Sequence of chain 27.A:
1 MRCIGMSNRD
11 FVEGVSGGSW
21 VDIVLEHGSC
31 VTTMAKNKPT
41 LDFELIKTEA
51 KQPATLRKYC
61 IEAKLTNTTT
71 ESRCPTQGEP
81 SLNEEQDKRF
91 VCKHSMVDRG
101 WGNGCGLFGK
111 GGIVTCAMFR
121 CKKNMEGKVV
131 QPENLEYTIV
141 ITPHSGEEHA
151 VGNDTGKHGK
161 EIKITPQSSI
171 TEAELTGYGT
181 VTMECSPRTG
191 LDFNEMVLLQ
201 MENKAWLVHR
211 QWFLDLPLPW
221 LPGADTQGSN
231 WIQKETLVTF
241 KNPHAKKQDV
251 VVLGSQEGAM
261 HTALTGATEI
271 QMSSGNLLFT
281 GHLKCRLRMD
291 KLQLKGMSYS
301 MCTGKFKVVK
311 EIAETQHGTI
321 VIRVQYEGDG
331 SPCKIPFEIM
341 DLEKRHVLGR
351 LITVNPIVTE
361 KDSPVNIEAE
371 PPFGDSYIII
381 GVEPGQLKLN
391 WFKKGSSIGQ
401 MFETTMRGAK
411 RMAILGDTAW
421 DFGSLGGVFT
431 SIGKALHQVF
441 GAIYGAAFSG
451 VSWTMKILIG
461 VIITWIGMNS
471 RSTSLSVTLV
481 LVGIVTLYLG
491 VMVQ

A protein and the small-molecule ligand that binds it are described below.
Small molecule (SMILES): CC(=O)N[C@@H]1[C@@H](O)[C@H](O)[C@@H](CO)O[C@H]1O

Binding-site contacts:
Ligand atom C1 contacts residue ASN67 of chain 27.A at 1.4 Å.
Ligand atom C8 contacts residue ASN67 of chain 27.A at 4.0 Å.
Ligand atom O7 contacts residue MET118 of chain 27.A at 3.5 Å.
Ligand atom C2 contacts residue ASN67 of chain 27.A at 2.5 Å.
Ligand atom N2 contacts residue ASN67 of chain 27.A at 2.9 Å (h-bond).
Ligand atom O5 contacts residue ASN67 of chain 27.A at 2.4 Å (h-bond).
Ligand atom C7 contacts residue ASN67 of chain 27.A at 3.2 Å.
Ligand atom C8 contacts residue PHE90 of chain 27.A at 4.0 Å (hydrophobic).
Ligand atom C8 contacts residue MET118 of chain 27.A at 3.8 Å (hydrophobic).
Ligand atom C7 contacts residue MET118 of chain 27.A at 4.0 Å (hydrophobic).
Ligand atom C5 contacts residue ASN67 of chain 27.A at 3.7 Å.
Ligand atom C3 contacts residue ASN67 of chain 27.A at 3.8 Å.
Ligand atom C4 contacts residue ASN67 of chain 27.A at 4.2 Å.
Ligand atom O7 contacts residue ASN67 of chain 27.A at 3.0 Å (h-bond).